Binding-site contacts:
Ligand atom C8 contacts residue ASN126 of chain 1.A at 4.3 Å.
Ligand atom O7 contacts residue ASN126 of chain 1.A at 3.0 Å (h-bond).
Ligand atom C1 contacts residue ASN126 of chain 1.A at 1.5 Å.
Ligand atom O5 contacts residue ASN126 of chain 1.A at 2.5 Å (h-bond).
Ligand atom C7 contacts residue ASN126 of chain 1.A at 3.2 Å.
Ligand atom C2 contacts residue ASN126 of chain 1.A at 2.2 Å.
Ligand atom C4 contacts residue ASN126 of chain 1.A at 4.2 Å.
Ligand atom N2 contacts residue ASN126 of chain 1.A at 2.8 Å (h-bond).
Ligand atom C5 contacts residue ASN126 of chain 1.A at 3.8 Å.
Ligand atom C3 contacts residue ASN126 of chain 1.A at 3.6 Å.

Sequence of chain 1.A:
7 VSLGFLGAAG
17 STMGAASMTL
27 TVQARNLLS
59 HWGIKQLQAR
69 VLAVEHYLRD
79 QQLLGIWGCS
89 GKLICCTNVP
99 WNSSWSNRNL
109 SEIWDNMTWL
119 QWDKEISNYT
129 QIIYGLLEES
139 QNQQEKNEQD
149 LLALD

A small-molecule ligand and the protein it binds are described below.
Small molecule (SMILES): CC(=O)N[C@@H]1[C@@H](O)[C@H](O)[C@@H](CO)O[C@H]1O